This protein binds this small molecule.
Small molecule (SMILES): OC[C@H]1O[C@H](O)[C@H](O)[C@@H](O)[C@@H]1O

Binding-site contacts:
Ligand atom C2 contacts residue GS11 of chain 1.H at 4.1 Å.
Ligand atom C2 contacts residue TRP38 of chain 1.A at 3.8 Å (hydrophobic).
Ligand atom O6 contacts residue GS11 of chain 1.H at 4.4 Å.
Ligand atom O1 contacts residue THR201 of chain 1.A at 3.7 Å.
Ligand atom C4 contacts residue TRP38 of chain 1.A at 4.2 Å (hydrophobic).
Ligand atom C6 contacts residue ASN37 of chain 1.A at 3.1 Å.
Ligand atom O5 contacts residue TRP38 of chain 1.A at 3.6 Å.
Ligand atom C2 contacts residue VAL104 of chain 1.A at 3.4 Å (hydrophobic).
Ligand atom C4 contacts residue GS11 of chain 1.H at 1.8 Å.
Ligand atom C3 contacts residue ASN103 of chain 1.A at 3.7 Å.
Ligand atom O3 contacts residue VAL104 of chain 1.A at 3.8 Å.
Ligand atom C2 contacts residue ASN103 of chain 1.A at 3.7 Å.
Ligand atom O6 contacts residue ASN37 of chain 1.A at 3.1 Å (h-bond).
Ligand atom C6 contacts residue GS11 of chain 1.H at 3.2 Å.
Ligand atom O3 contacts residue LYS102 of chain 1.A at 3.9 Å.
Ligand atom C6 contacts residue LYS181 of chain 1.A at 4.4 Å.
Ligand atom C1 contacts residue TRP38 of chain 1.A at 4.0 Å (hydrophobic).
Ligand atom O3 contacts residue ASN103 of chain 1.A at 2.8 Å (h-bond).
Ligand atom C1 contacts residue VAL104 of chain 1.A at 3.9 Å (hydrophobic).
Ligand atom C3 contacts residue GS11 of chain 1.H at 2.6 Å.
Ligand atom C4 contacts residue ASN103 of chain 1.A at 4.2 Å.
Ligand atom O2 contacts residue VAL104 of chain 1.A at 2.9 Å (h-bond).
Ligand atom O2 contacts residue ASN103 of chain 1.A at 4.2 Å.
Ligand atom C5 contacts residue THR201 of chain 1.A at 4.5 Å.
Ligand atom O1 contacts residue ASN198 of chain 1.A at 4.5 Å.
Ligand atom C3 contacts residue VAL104 of chain 1.A at 4.4 Å (hydrophobic).
Ligand atom C6 contacts residue TRP38 of chain 1.A at 4.0 Å (hydrophobic).
Ligand atom O5 contacts residue GS11 of chain 1.H at 4.0 Å.
Ligand atom C5 contacts residue GS11 of chain 1.H at 2.7 Å.
Ligand atom O3 contacts residue GS11 of chain 1.H at 3.1 Å (h-bond).

Sequence of chain 1.A:
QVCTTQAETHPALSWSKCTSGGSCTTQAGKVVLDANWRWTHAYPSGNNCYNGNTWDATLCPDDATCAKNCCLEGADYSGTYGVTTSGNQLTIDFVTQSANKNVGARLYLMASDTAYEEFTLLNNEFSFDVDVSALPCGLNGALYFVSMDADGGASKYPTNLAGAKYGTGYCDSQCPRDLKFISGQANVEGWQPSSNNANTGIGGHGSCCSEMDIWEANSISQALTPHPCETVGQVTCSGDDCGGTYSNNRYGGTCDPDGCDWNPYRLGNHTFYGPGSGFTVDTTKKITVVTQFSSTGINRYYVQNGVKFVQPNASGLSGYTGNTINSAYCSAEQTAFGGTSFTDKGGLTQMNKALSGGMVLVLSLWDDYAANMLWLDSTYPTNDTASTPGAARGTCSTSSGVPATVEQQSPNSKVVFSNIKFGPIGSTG